Binding-site contacts:
Ligand atom C8 contacts residue VAL215 of chain 1.A at 3.7 Å (hydrophobic).
Ligand atom O6 contacts residue LEU212 of chain 1.A at 3.5 Å.
Ligand atom C7 contacts residue GLN217 of chain 1.A at 3.2 Å.
Ligand atom O7 contacts residue MET213 of chain 1.A at 4.2 Å.
Ligand atom C1 contacts residue SER207 of chain 1.A at 4.4 Å.
Ligand atom O7 contacts residue ASN205 of chain 1.A at 3.2 Å (h-bond).
Ligand atom O7 contacts residue GLN217 of chain 1.A at 3.5 Å (h-bond).
Ligand atom C2 contacts residue GLN217 of chain 1.A at 4.1 Å.
Ligand atom C5 contacts residue ASN205 of chain 1.A at 3.6 Å.
Ligand atom C8 contacts residue GLN217 of chain 1.A at 3.5 Å.
Ligand atom C1 contacts residue SER208 of chain 1.A at 3.6 Å.
Ligand atom C5 contacts residue SER208 of chain 1.A at 3.4 Å.
Ligand atom C3 contacts residue ASN205 of chain 1.A at 3.6 Å.
Ligand atom O6 contacts residue SER208 of chain 1.A at 3.8 Å.
Ligand atom C7 contacts residue ASN205 of chain 1.A at 3.1 Å.
Ligand atom O5 contacts residue ASN205 of chain 1.A at 2.3 Å (h-bond).
Ligand atom C8 contacts residue ASN205 of chain 1.A at 4.3 Å.
Ligand atom C6 contacts residue SER208 of chain 1.A at 3.3 Å.
Ligand atom O7 contacts residue VAL215 of chain 1.A at 2.7 Å (h-bond).
Ligand atom N2 contacts residue ASN205 of chain 1.A at 2.7 Å (h-bond).
Ligand atom C1 contacts residue ASN205 of chain 1.A at 1.5 Å.
Ligand atom C4 contacts residue ASN205 of chain 1.A at 4.1 Å.
Ligand atom O7 contacts residue ALA214 of chain 1.A at 3.1 Å.
Ligand atom N2 contacts residue GLN217 of chain 1.A at 3.5 Å (h-bond).
Ligand atom C7 contacts residue VAL215 of chain 1.A at 3.6 Å (hydrophobic).
Ligand atom O5 contacts residue SER208 of chain 1.A at 2.8 Å (h-bond).
Ligand atom C6 contacts residue LEU210 of chain 1.A at 4.1 Å (hydrophobic).
Ligand atom C2 contacts residue ASN205 of chain 1.A at 2.3 Å.
Ligand atom O5 contacts residue LEU212 of chain 1.A at 4.1 Å.
Ligand atom C3 contacts residue GLN217 of chain 1.A at 4.1 Å.
Ligand atom C7 contacts residue ALA214 of chain 1.A at 3.9 Å (hydrophobic).
Ligand atom C8 contacts residue ALA214 of chain 1.A at 3.6 Å (hydrophobic).
Ligand atom O6 contacts residue LEU210 of chain 1.A at 3.6 Å.
Ligand atom O3 contacts residue GLN217 of chain 1.A at 3.1 Å (h-bond).

This small molecule binds to this protein.
Small molecule (SMILES): CC(=O)N[C@@H]1[C@@H](O)[C@H](O)[C@@H](CO)O[C@H]1O

Sequence of chain 1.A:
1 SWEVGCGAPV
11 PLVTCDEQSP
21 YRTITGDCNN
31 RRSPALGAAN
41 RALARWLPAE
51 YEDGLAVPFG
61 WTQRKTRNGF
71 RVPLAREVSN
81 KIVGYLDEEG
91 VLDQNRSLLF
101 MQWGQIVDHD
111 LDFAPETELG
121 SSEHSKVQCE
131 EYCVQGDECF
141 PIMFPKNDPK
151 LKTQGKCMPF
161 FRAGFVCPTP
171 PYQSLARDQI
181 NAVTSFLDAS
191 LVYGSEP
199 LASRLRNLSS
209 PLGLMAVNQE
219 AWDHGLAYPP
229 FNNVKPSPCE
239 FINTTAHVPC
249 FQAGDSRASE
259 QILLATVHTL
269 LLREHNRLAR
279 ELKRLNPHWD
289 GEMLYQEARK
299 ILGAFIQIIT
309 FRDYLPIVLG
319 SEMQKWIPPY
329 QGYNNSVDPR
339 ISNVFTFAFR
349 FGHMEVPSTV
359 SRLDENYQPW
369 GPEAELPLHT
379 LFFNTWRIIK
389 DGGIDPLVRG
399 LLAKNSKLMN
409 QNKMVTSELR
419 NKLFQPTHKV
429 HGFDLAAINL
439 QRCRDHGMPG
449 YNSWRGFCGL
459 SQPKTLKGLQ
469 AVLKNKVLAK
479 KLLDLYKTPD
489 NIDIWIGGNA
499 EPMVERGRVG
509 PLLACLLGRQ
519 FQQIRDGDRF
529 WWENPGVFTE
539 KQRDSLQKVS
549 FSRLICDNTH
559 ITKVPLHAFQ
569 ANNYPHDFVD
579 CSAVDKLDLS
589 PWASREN